Binding-site contacts:
Ligand atom C4 contacts residue SER168 of chain 3.A at 3.6 Å.
Ligand atom O4 contacts residue TYR12 of chain 3.A at 3.6 Å.
Ligand atom O5 contacts residue LEU99 of chain 3.A at 3.2 Å (h-bond).
Ligand atom C6 contacts residue ASP208 of chain 3.A at 3.5 Å.
Ligand atom O6 contacts residue ALA207 of chain 3.A at 3.3 Å.
Ligand atom C4 contacts residue ARG228 of chain 3.A at 3.7 Å.
Ligand atom C2 contacts residue THR226 of chain 3.A at 3.4 Å.
Ligand atom C3 contacts residue THR226 of chain 3.A at 3.4 Å.
Ligand atom O6 contacts residue ASP208 of chain 3.A at 2.6 Å (salt-bridge).
Ligand atom C6 contacts residue LEU99 of chain 3.A at 3.8 Å (hydrophobic).
Ligand atom O4 contacts residue ARG228 of chain 3.A at 3.3 Å (salt-bridge).
Ligand atom C4 contacts residue ASP208 of chain 3.A at 3.4 Å.
Ligand atom O4 contacts residue GLY98 of chain 3.A at 3.1 Å.
Ligand atom C1 contacts residue LEU99 of chain 3.A at 3.8 Å (hydrophobic).
Ligand atom O3 contacts residue ARG228 of chain 3.A at 2.8 Å (salt-bridge).
Ligand atom C4 contacts residue GLY227 of chain 3.A at 3.8 Å.
Ligand atom O4 contacts residue SER168 of chain 3.A at 2.6 Å (h-bond).
Ligand atom C6 contacts residue TYR12 of chain 3.A at 3.7 Å (hydrophobic).
Ligand atom O6 contacts residue TYR100 of chain 3.A at 3.3 Å (h-bond).
Ligand atom O6 contacts residue GLY98 of chain 3.A at 3.2 Å.
Ligand atom C3 contacts residue GLY98 of chain 3.A at 3.5 Å.
Ligand atom C6 contacts residue LEU99 of chain 3.A at 3.9 Å (hydrophobic).
Ligand atom O3 contacts residue GLY227 of chain 3.A at 3.5 Å.
Ligand atom C4 contacts residue ASN14 of chain 3.A at 3.9 Å.
Ligand atom O4 contacts residue LEU99 of chain 3.A at 3.3 Å (h-bond).
Ligand atom C5 contacts residue TYR12 of chain 3.A at 3.8 Å (hydrophobic).
Ligand atom C6 contacts residue ALA207 of chain 3.A at 3.6 Å (hydrophobic).
Ligand atom O6 contacts residue LEU99 of chain 3.A at 3.0 Å (h-bond).
Ligand atom C3 contacts residue ARG228 of chain 3.A at 3.8 Å.
Ligand atom O3 contacts residue GLY98 of chain 3.A at 3.8 Å.
Ligand atom C4 contacts residue LEU99 of chain 3.A at 3.8 Å (hydrophobic).
Ligand atom O4 contacts residue ASN14 of chain 3.A at 2.9 Å (h-bond).
Ligand atom C6 contacts residue TYR100 of chain 3.A at 3.9 Å (hydrophobic).
Ligand atom O6 contacts residue LEU99 of chain 3.A at 3.6 Å.
Ligand atom O3 contacts residue SER168 of chain 3.A at 3.2 Å.
Ligand atom O4 contacts residue ASP208 of chain 3.A at 2.5 Å (salt-bridge).
Ligand atom O3 contacts residue THR226 of chain 3.A at 2.6 Å (h-bond).
Ligand atom O2 contacts residue THR226 of chain 3.A at 3.5 Å (h-bond).
Ligand atom C4 contacts residue GLY98 of chain 3.A at 3.9 Å.
Ligand atom C5 contacts residue LEU99 of chain 3.A at 3.5 Å (hydrophobic).

This small molecule binds to this protein.
Small molecule (SMILES): CO[C@H]1O[C@H](CO)[C@@H](O)[C@H](O)[C@@H]1O[C@H]1O[C@H](CO)[C@@H](O)[C@H](O)[C@@H]1O

Sequence of chain 3.A:
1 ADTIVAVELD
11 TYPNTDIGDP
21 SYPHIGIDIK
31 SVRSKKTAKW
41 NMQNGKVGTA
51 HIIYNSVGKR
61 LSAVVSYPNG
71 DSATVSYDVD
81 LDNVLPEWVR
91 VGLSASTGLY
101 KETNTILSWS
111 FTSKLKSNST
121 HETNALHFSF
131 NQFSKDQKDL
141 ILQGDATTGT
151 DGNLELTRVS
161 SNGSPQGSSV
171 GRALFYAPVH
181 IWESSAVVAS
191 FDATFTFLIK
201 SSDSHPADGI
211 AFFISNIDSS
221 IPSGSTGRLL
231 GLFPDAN